Sequence of chain 1.B:
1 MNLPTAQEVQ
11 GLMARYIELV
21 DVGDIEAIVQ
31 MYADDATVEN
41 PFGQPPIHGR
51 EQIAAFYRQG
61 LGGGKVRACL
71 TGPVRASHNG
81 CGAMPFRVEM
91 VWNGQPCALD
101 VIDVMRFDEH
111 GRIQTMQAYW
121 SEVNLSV

Binding-site contacts:
Ligand atom C6 contacts residue ASP103 of chain 1.B at 3.6 Å.
Ligand atom N contacts residue LEU99 of chain 1.B at 4.1 Å.
Ligand atom F contacts residue VAL20 of chain 1.B at 4.1 Å.
Ligand atom O contacts residue MET116 of chain 1.B at 3.5 Å.
Ligand atom C1 contacts residue TYR16 of chain 1.B at 3.2 Å (hydrophobic).
Ligand atom C6 contacts residue MET116 of chain 1.B at 4.0 Å (hydrophobic).
Ligand atom C5 contacts residue TRP120 of chain 1.B at 4.4 Å (hydrophobic).
Ligand atom C2 contacts residue TYR16 of chain 1.B at 3.5 Å (hydrophobic).
Ligand atom C5 contacts residue ASN40 of chain 1.B at 3.5 Å.
Ligand atom F contacts residue VAL88 of chain 1.B at 3.8 Å.
Ligand atom C1 contacts residue MET116 of chain 1.B at 4.0 Å (hydrophobic).
Ligand atom O1 contacts residue ASN40 of chain 1.B at 3.6 Å (h-bond).
Ligand atom C6 contacts residue ALA118 of chain 1.B at 3.8 Å (hydrophobic).
Ligand atom C6 contacts residue VAL101 of chain 1.B at 4.2 Å (hydrophobic).
Ligand atom C3 contacts residue VAL88 of chain 1.B at 4.1 Å (hydrophobic).
Ligand atom C6 contacts residue PHE86 of chain 1.B at 3.9 Å (hydrophobic).
Ligand atom O2 contacts residue VAL88 of chain 1.B at 3.8 Å.
Ligand atom C6 contacts residue TYR16 of chain 1.B at 4.5 Å (hydrophobic).
Ligand atom C1 contacts residue PHE86 of chain 1.B at 3.6 Å (hydrophobic).
Ligand atom O contacts residue ASP103 of chain 1.B at 2.5 Å (salt-bridge).
Ligand atom O1 contacts residue LEU99 of chain 1.B at 3.7 Å.
Ligand atom O1 contacts residue TRP120 of chain 1.B at 3.8 Å.
Ligand atom C4 contacts residue ASN40 of chain 1.B at 4.5 Å.
Ligand atom C1 contacts residue ASP103 of chain 1.B at 3.6 Å.
Ligand atom O2 contacts residue LEU99 of chain 1.B at 4.1 Å.
Ligand atom C2 contacts residue PHE86 of chain 1.B at 4.0 Å (hydrophobic).
Ligand atom O contacts residue PHE86 of chain 1.B at 3.6 Å.
Ligand atom C5 contacts residue ALA118 of chain 1.B at 4.2 Å (hydrophobic).
Ligand atom O contacts residue TYR16 of chain 1.B at 2.4 Å (h-bond).
Ligand atom C3 contacts residue PHE86 of chain 1.B at 4.4 Å (hydrophobic).
Ligand atom C5 contacts residue VAL101 of chain 1.B at 4.4 Å (hydrophobic).
Ligand atom C6 contacts residue ASN40 of chain 1.B at 4.1 Å.
Ligand atom O contacts residue TYR57 of chain 1.B at 4.2 Å.

A protein and the small-molecule ligand that binds it are described below.
Small molecule (SMILES): O=[N+]([O-])c1ccc(O)cc1F